Binding-site contacts:
Ligand atom C1' contacts residue PRO203 of chain 13.A at 4.1 Å (hydrophobic).
Ligand atom C2 contacts residue VAL202 of chain 13.A at 4.1 Å (hydrophobic).
Ligand atom C5 contacts residue PRO203 of chain 13.A at 3.8 Å (hydrophobic).
Ligand atom OP2 contacts residue ASP409 of chain 46.A at 3.2 Å (salt-bridge).
Ligand atom C2' contacts residue PRO203 of chain 13.A at 3.3 Å (hydrophobic).
Ligand atom C2' contacts residue HIS413 of chain 13.A at 3.7 Å.
Ligand atom C6 contacts residue PRO203 of chain 13.A at 4.0 Å (hydrophobic).
Ligand atom O3' contacts residue PRO414 of chain 13.A at 4.2 Å.
Ligand atom N7 contacts residue PRO203 of chain 13.A at 4.1 Å.
Ligand atom C5 contacts residue ASP201 of chain 13.A at 3.3 Å.
Ligand atom N4 contacts residue VAL202 of chain 13.A at 2.9 Å (h-bond).
Ligand atom C6 contacts residue VAL202 of chain 13.A at 4.1 Å (hydrophobic).
Ligand atom N4 contacts residue ASP201 of chain 13.A at 2.6 Å.
Ligand atom C4 contacts residue ASP201 of chain 13.A at 3.5 Å.
Ligand atom N7 contacts residue HIS413 of chain 13.A at 4.2 Å.
Ligand atom C5 contacts residue PRO203 of chain 13.A at 4.0 Å (hydrophobic).
Ligand atom C8 contacts residue HIS413 of chain 13.A at 3.9 Å.
Ligand atom C4 contacts residue PRO203 of chain 13.A at 4.1 Å (hydrophobic).
Ligand atom C4 contacts residue PRO203 of chain 13.A at 4.0 Å (hydrophobic).
Ligand atom N1 contacts residue PRO203 of chain 13.A at 4.2 Å.
Ligand atom C6 contacts residue GLY422 of chain 13.A at 3.7 Å.
Ligand atom N1 contacts residue GLY422 of chain 13.A at 2.9 Å (h-bond).
Ligand atom C2 contacts residue GLY422 of chain 13.A at 3.2 Å.
Ligand atom C6 contacts residue SER415 of chain 13.A at 4.1 Å.
Ligand atom C5 contacts residue VAL202 of chain 13.A at 3.6 Å (hydrophobic).
Ligand atom N6 contacts residue PHE421 of chain 13.A at 3.8 Å.
Ligand atom N6 contacts residue GLY420 of chain 13.A at 3.7 Å.
Ligand atom C4 contacts residue VAL202 of chain 13.A at 3.7 Å (hydrophobic).
Ligand atom C2 contacts residue PRO203 of chain 13.A at 4.0 Å (hydrophobic).
Ligand atom C5 contacts residue ARG91 of chain 13.A at 4.2 Å.
Ligand atom N1 contacts residue VAL202 of chain 13.A at 3.5 Å.
Ligand atom N6 contacts residue SER415 of chain 13.A at 3.8 Å.
Ligand atom C6 contacts residue PRO203 of chain 13.A at 4.0 Å (hydrophobic).
Ligand atom C2' contacts residue PRO414 of chain 13.A at 3.6 Å (hydrophobic).
Ligand atom N1 contacts residue PRO203 of chain 13.A at 3.8 Å.
Ligand atom N6 contacts residue GLY422 of chain 13.A at 3.3 Å (h-bond).
Ligand atom N3 contacts residue ASP201 of chain 13.A at 4.2 Å.
Ligand atom N6 contacts residue VAL202 of chain 13.A at 4.2 Å.
Ligand atom N7 contacts residue SER415 of chain 13.A at 3.9 Å.
Ligand atom N7 contacts residue ASN392 of chain 13.A at 4.2 Å.

This small molecule binds to this protein.
Small molecule (SMILES): Nc1ccn([C@H]2C[C@H](O[P](=O)(O)OC[C@H]3O[C@@H](n4cnc5c(N)ncnc54)C[C@@H]3O)[C@@H](CO)O2)c(=O)n1

Sequence of chain 46.A:
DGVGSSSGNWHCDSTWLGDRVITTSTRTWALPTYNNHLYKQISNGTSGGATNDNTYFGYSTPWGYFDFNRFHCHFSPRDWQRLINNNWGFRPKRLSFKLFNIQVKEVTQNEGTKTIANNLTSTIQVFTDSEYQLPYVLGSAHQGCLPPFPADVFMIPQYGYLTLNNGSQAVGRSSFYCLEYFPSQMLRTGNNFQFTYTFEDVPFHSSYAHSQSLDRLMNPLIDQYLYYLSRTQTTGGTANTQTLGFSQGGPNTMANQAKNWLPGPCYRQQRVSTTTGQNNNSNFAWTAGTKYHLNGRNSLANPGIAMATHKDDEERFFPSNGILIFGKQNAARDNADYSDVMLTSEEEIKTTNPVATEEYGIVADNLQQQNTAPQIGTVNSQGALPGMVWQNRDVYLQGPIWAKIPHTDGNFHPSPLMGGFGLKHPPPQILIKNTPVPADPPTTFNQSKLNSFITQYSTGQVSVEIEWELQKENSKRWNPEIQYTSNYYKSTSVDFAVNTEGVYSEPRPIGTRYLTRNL

Sequence of chain 13.A:
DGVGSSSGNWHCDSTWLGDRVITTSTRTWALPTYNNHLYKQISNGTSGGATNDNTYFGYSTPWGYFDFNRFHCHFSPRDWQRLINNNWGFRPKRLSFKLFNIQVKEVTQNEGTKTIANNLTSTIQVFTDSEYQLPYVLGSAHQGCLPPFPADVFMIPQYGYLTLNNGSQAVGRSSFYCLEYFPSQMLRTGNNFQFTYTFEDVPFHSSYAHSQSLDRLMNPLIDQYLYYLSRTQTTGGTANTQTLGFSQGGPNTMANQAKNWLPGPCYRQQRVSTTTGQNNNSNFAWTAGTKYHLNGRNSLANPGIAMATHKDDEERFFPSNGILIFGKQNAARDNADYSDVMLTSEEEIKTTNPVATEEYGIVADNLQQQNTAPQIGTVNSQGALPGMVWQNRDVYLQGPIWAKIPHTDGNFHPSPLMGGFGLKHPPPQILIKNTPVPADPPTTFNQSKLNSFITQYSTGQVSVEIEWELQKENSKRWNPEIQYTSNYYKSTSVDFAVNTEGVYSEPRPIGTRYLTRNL